Binding-site contacts:
Ligand atom O5 contacts residue LEU59 of chain 1.A at 3.9 Å.
Ligand atom C57 contacts residue ARG74 of chain 2.A at 4.0 Å.
Ligand atom O4 contacts residue ASP80 of chain 1.A at 4.4 Å.
Ligand atom O61 contacts residue ARG74 of chain 2.A at 2.7 Å (salt-bridge).
Ligand atom O4 contacts residue ASN85 of chain 1.A at 3.3 Å (h-bond).
Ligand atom C9 contacts residue GLU37 of chain 2.A at 4.1 Å.
Ligand atom C18 contacts residue TRP67 of chain 1.A at 3.7 Å (hydrophobic).
Ligand atom O6 contacts residue TYR28 of chain 1.B at 3.6 Å.
Ligand atom O6 contacts residue SER38 of chain 2.A at 3.7 Å.
Ligand atom C8 contacts residue SER38 of chain 2.A at 4.2 Å.
Ligand atom O7 contacts residue HIS69 of chain 1.A at 4.0 Å.
Ligand atom C8 contacts residue GLN71 of chain 1.A at 4.4 Å.
Ligand atom O2 contacts residue SER38 of chain 2.A at 4.0 Å.
Ligand atom C57 contacts residue LEU59 of chain 1.A at 4.1 Å (hydrophobic).
Ligand atom C7 contacts residue ASN85 of chain 1.A at 3.9 Å.
Ligand atom O6 contacts residue LEU26 of chain 1.B at 4.1 Å.
Ligand atom O6 contacts residue GLU37 of chain 2.A at 3.9 Å.
Ligand atom O2 contacts residue ASN85 of chain 1.A at 3.6 Å (h-bond).
Ligand atom O61 contacts residue LEU59 of chain 1.A at 3.6 Å.
Ligand atom C8 contacts residue ASN85 of chain 1.A at 3.8 Å.
Ligand atom C11 contacts residue GLU37 of chain 2.A at 3.1 Å.
Ligand atom O2 contacts residue GLN71 of chain 1.A at 3.2 Å (h-bond).
Ligand atom C11 contacts residue SER38 of chain 2.A at 4.0 Å.
Ligand atom C7 contacts residue GLN71 of chain 1.A at 4.5 Å.
Ligand atom C19 contacts residue TRP67 of chain 1.A at 3.7 Å (hydrophobic).
Ligand atom O2 contacts residue HIS69 of chain 1.A at 4.3 Å.
Ligand atom C4 contacts residue HIS69 of chain 1.A at 4.2 Å.

Sequence of chain 2.A:
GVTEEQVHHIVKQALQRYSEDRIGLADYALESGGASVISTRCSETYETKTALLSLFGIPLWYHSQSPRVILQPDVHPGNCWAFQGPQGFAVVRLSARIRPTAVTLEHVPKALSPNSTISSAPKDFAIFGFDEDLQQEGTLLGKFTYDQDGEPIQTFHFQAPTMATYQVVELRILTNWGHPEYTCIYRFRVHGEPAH

A small-molecule ligand and the protein it binds are described below.
Small molecule (SMILES): CCCCCCCCCCO[C@@H]1O[C@H](CO)[C@@H](O[C@H]2O[C@H](CO)[C@@H](O)[C@H](O)[C@H]2O)[C@H](O)[C@H]1O

Sequence of chain 1.A:
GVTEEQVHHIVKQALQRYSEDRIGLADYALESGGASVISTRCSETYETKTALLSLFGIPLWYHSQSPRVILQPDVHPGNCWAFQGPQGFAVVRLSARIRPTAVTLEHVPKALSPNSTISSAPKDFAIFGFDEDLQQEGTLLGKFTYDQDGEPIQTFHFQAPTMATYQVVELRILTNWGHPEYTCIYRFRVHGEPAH

Sequence of chain 1.B:
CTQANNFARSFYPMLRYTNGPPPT